This protein binds this small molecule.
Small molecule (SMILES): CC(=O)N[C@H]1[C@H](O[C@H]2[C@H](O)[C@@H](NC(C)=O)CO[C@@H]2CO)O[C@H](CO)[C@@H](O[C@@H]2O[C@H](CO)[C@@H](O)[C@H](O)[C@H]2NC(C)=O)[C@@H]1O

Sequence of chain 1.C:
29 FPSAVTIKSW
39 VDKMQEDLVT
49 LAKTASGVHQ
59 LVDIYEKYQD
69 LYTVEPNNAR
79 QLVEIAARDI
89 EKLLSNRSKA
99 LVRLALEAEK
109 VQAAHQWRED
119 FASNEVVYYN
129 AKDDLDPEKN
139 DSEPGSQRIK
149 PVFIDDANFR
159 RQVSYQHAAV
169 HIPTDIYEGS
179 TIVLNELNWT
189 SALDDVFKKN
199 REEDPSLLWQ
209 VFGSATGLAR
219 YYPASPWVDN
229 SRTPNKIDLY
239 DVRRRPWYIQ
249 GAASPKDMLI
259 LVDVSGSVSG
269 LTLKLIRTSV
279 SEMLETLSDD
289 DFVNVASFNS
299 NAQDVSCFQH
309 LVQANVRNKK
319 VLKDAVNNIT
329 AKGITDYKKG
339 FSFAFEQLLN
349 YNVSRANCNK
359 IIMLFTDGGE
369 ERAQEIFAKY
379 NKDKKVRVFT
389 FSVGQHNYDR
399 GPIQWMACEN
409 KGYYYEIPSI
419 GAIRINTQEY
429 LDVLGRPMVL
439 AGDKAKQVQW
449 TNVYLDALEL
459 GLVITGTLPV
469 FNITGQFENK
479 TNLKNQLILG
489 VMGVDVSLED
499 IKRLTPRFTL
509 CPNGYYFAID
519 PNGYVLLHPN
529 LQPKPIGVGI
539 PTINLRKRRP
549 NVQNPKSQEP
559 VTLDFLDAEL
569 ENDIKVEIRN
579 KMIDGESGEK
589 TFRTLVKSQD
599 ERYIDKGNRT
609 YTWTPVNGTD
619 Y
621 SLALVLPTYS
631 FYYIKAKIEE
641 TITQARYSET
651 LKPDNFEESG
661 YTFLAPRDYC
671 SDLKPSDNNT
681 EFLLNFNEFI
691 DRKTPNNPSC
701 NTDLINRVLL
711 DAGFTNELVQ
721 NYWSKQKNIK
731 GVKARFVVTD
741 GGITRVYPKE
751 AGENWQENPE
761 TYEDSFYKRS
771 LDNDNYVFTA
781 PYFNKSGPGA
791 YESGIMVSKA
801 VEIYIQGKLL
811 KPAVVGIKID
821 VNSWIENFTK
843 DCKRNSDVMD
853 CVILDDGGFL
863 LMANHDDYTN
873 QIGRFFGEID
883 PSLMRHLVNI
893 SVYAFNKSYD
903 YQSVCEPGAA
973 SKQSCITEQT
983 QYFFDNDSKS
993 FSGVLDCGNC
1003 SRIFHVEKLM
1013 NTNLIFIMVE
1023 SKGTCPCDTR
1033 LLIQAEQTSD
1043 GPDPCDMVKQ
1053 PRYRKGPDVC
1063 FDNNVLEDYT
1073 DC

Binding-site contacts:
Ligand atom C2 contacts residue ASP45 of chain 1.C at 3.3 Å.
Ligand atom C2 contacts residue ASN827 of chain 1.C at 2.5 Å.
Ligand atom C8 contacts residue ILE729 of chain 1.C at 3.6 Å (hydrophobic).
Ligand atom O6 contacts residue GLY731 of chain 1.C at 3.7 Å.
Ligand atom O5 contacts residue ASN827 of chain 1.C at 2.4 Å (h-bond).
Ligand atom C3 contacts residue ASP45 of chain 1.C at 3.5 Å.
Ligand atom C8 contacts residue LYS41 of chain 1.C at 4.1 Å.
Ligand atom C7 contacts residue ASP45 of chain 1.C at 3.5 Å.
Ligand atom C1 contacts residue ASP45 of chain 1.C at 3.5 Å.
Ligand atom C4 contacts residue ASN827 of chain 1.C at 4.3 Å.
Ligand atom C8 contacts residue LEU49 of chain 1.C at 3.6 Å (hydrophobic).
Ligand atom O6 contacts residue ASN827 of chain 1.C at 3.5 Å (h-bond).
Ligand atom C7 contacts residue ASN827 of chain 1.C at 3.9 Å.
Ligand atom N2 contacts residue ASP45 of chain 1.C at 2.6 Å (salt-bridge).
Ligand atom C8 contacts residue ASP45 of chain 1.C at 3.7 Å.
Ligand atom O3 contacts residue ASP45 of chain 1.C at 4.2 Å.
Ligand atom O7 contacts residue THR52 of chain 1.C at 3.9 Å.
Ligand atom C1 contacts residue ASN827 of chain 1.C at 1.4 Å.
Ligand atom O6 contacts residue SER823 of chain 1.C at 3.4 Å (h-bond).
Ligand atom C5 contacts residue ASN827 of chain 1.C at 3.7 Å.
Ligand atom C6 contacts residue ASN827 of chain 1.C at 4.3 Å.
Ligand atom N2 contacts residue ASN827 of chain 1.C at 2.8 Å (h-bond).
Ligand atom C3 contacts residue ASN827 of chain 1.C at 3.8 Å.
Ligand atom O6 contacts residue LEU49 of chain 1.C at 4.3 Å.
Ligand atom C7 contacts residue LEU49 of chain 1.C at 4.4 Å (hydrophobic).